Binding-site contacts:
Ligand atom N6 contacts residue GLY419 of chain 1.AA at 3.5 Å (h-bond).
Ligand atom C2 contacts residue ILE404 of chain 1.AA at 4.4 Å (hydrophobic).
Ligand atom C1' contacts residue HIS412 of chain 1.AA at 4.3 Å.
Ligand atom N3 contacts residue PRO413 of chain 1.AA at 3.8 Å.
Ligand atom N1 contacts residue PHE420 of chain 1.AA at 4.2 Å.
Ligand atom N6 contacts residue PHE420 of chain 1.AA at 3.7 Å.
Ligand atom N6 contacts residue PRO415 of chain 1.AA at 4.2 Å.
Ligand atom C6 contacts residue VAL202 of chain 1.AA at 4.2 Å (hydrophobic).
Ligand atom C2 contacts residue PRO413 of chain 1.AA at 3.5 Å (hydrophobic).
Ligand atom N9 contacts residue PRO203 of chain 1.AA at 4.4 Å.
Ligand atom C5 contacts residue PRO413 of chain 1.AA at 4.0 Å (hydrophobic).
Ligand atom N1 contacts residue PRO413 of chain 1.AA at 3.5 Å (h-bond).
Ligand atom C2 contacts residue GLY421 of chain 1.AA at 3.4 Å.
Ligand atom C5 contacts residue PRO203 of chain 1.AA at 3.9 Å (hydrophobic).
Ligand atom C8 contacts residue PRO203 of chain 1.AA at 4.2 Å (hydrophobic).
Ligand atom C2' contacts residue PRO413 of chain 1.AA at 3.8 Å (hydrophobic).
Ligand atom N6 contacts residue SER414 of chain 1.AA at 3.7 Å.
Ligand atom N7 contacts residue ASN391 of chain 1.AA at 3.9 Å.
Ligand atom N7 contacts residue PRO203 of chain 1.AA at 4.0 Å.
Ligand atom N1 contacts residue VAL202 of chain 1.AA at 3.7 Å.
Ligand atom C1' contacts residue PRO413 of chain 1.AA at 3.9 Å (hydrophobic).
Ligand atom C6 contacts residue PRO203 of chain 1.AA at 4.3 Å (hydrophobic).
Ligand atom N7 contacts residue SER414 of chain 1.AA at 3.6 Å.
Ligand atom N1 contacts residue GLY421 of chain 1.AA at 3.1 Å (h-bond).
Ligand atom N9 contacts residue HIS412 of chain 1.AA at 4.3 Å.
Ligand atom C3' contacts residue HIS412 of chain 1.AA at 4.0 Å.
Ligand atom N7 contacts residue HIS412 of chain 1.AA at 4.1 Å.
Ligand atom N6 contacts residue GLY421 of chain 1.AA at 3.3 Å (h-bond).
Ligand atom C6 contacts residue GLY421 of chain 1.AA at 3.6 Å.
Ligand atom N9 contacts residue PRO413 of chain 1.AA at 4.3 Å.
Ligand atom O3' contacts residue PRO413 of chain 1.AA at 4.2 Å.
Ligand atom C8 contacts residue SER414 of chain 1.AA at 4.3 Å.
Ligand atom C6 contacts residue SER414 of chain 1.AA at 4.0 Å.
Ligand atom C2' contacts residue HIS412 of chain 1.AA at 3.1 Å.
Ligand atom C8 contacts residue HIS412 of chain 1.AA at 3.4 Å.
Ligand atom C2 contacts residue VAL202 of chain 1.AA at 4.2 Å (hydrophobic).
Ligand atom C5 contacts residue SER414 of chain 1.AA at 3.9 Å.
Ligand atom C4 contacts residue PRO203 of chain 1.AA at 4.2 Å (hydrophobic).
Ligand atom C4 contacts residue PRO413 of chain 1.AA at 4.0 Å (hydrophobic).
Ligand atom C6 contacts residue PRO413 of chain 1.AA at 3.8 Å (hydrophobic).

Sequence of chain 1.AA:
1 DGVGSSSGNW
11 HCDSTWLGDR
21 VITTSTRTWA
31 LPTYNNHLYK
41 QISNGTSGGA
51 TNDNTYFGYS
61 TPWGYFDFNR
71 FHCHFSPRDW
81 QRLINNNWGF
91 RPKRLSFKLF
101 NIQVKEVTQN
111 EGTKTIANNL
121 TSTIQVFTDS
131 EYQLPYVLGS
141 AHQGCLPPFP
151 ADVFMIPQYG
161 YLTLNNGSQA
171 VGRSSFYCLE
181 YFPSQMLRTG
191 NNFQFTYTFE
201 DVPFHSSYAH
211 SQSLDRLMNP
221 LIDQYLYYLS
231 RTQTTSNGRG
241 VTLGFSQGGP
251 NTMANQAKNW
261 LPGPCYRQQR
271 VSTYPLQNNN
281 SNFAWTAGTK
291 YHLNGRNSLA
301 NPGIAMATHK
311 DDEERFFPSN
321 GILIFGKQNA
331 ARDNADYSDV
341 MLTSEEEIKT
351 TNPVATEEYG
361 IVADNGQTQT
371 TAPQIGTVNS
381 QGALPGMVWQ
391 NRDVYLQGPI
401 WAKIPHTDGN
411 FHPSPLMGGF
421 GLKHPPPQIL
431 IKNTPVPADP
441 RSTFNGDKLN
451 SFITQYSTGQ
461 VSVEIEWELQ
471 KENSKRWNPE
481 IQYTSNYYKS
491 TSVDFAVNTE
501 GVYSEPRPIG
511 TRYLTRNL

The small molecule below binds the protein below.
Small molecule (SMILES): Nc1ncnc2c1ncn2[C@H]1C[C@H](O)[C@@H](COP(=O)(O)O)O1